Sequence of chain 1.B:
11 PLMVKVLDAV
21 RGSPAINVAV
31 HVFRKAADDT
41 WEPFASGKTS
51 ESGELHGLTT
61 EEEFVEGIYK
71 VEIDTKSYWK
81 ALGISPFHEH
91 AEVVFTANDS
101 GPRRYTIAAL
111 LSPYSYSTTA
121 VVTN

A protein and the small-molecule ligand that binds it are described below.
Small molecule (SMILES): O=C(Nc1cc(Br)c(O)c(Br)c1)c1ccccc1

Binding-site contacts:
Ligand atom BRAC contacts residue THR106 of chain 1.B at 4.0 Å.
Ligand atom CAH contacts residue SER117 of chain 1.B at 4.3 Å.
Ligand atom CAN contacts residue ALA108 of chain 1.B at 4.4 Å (hydrophobic).
Ligand atom CAK contacts residue LEU17 of chain 1.B at 3.5 Å (hydrophobic).
Ligand atom BRAD contacts residue LEU17 of chain 1.B at 4.3 Å.
Ligand atom CAF contacts residue SER117 of chain 1.B at 3.3 Å.
Ligand atom CAG contacts residue SER117 of chain 1.B at 3.0 Å.
Ligand atom CAE contacts residue SER117 of chain 1.B at 2.5 Å.
Ligand atom CAP contacts residue LEU17 of chain 1.B at 4.2 Å (hydrophobic).
Ligand atom CAE contacts residue THR119 of chain 1.B at 4.2 Å.
Ligand atom CAH contacts residue LEU110 of chain 1.B at 4.0 Å (hydrophobic).
Ligand atom CAO contacts residue LYS15 of chain 1.B at 3.9 Å.
Ligand atom CAP contacts residue LYS15 of chain 1.B at 4.1 Å.
Ligand atom CAM contacts residue LEU17 of chain 1.B at 4.1 Å (hydrophobic).
Ligand atom NAL contacts residue LEU17 of chain 1.B at 4.3 Å.
Ligand atom CAI contacts residue LEU110 of chain 1.B at 4.2 Å (hydrophobic).
Ligand atom NAL contacts residue ALA108 of chain 1.B at 4.1 Å.
Ligand atom CAQ contacts residue LEU110 of chain 1.B at 4.2 Å (hydrophobic).
Ligand atom OAA contacts residue LEU17 of chain 1.B at 3.6 Å.
Ligand atom BRAC contacts residue LYS15 of chain 1.B at 4.2 Å.
Ligand atom CAR contacts residue LYS15 of chain 1.B at 3.8 Å.
Ligand atom CAF contacts residue ALA109 of chain 1.B at 4.1 Å (hydrophobic).
Ligand atom CAF contacts residue LEU110 of chain 1.B at 3.9 Å (hydrophobic).
Ligand atom CAJ contacts residue ALA108 of chain 1.B at 3.8 Å (hydrophobic).
Ligand atom CAF contacts residue THR119 of chain 1.B at 3.7 Å.
Ligand atom CAI contacts residue SER117 of chain 1.B at 4.1 Å.
Ligand atom CAG contacts residue LEU110 of chain 1.B at 4.3 Å (hydrophobic).
Ligand atom CAH contacts residue ALA109 of chain 1.B at 4.3 Å (hydrophobic).
Ligand atom OAB contacts residue LYS15 of chain 1.B at 3.7 Å.
Ligand atom CAF contacts residue ALA108 of chain 1.B at 3.7 Å (hydrophobic).
Ligand atom CAE contacts residue LEU110 of chain 1.B at 4.2 Å (hydrophobic).
Ligand atom CAF contacts residue THR118 of chain 1.B at 3.7 Å.
Ligand atom CAH contacts residue THR119 of chain 1.B at 4.2 Å.
Ligand atom BRAD contacts residue LYS15 of chain 1.B at 4.4 Å.
Ligand atom CAN contacts residue LEU17 of chain 1.B at 4.2 Å (hydrophobic).
Ligand atom CAE contacts residue THR118 of chain 1.B at 3.8 Å.
Ligand atom CAH contacts residue ALA108 of chain 1.B at 4.0 Å (hydrophobic).